Sequence of chain 1.A:
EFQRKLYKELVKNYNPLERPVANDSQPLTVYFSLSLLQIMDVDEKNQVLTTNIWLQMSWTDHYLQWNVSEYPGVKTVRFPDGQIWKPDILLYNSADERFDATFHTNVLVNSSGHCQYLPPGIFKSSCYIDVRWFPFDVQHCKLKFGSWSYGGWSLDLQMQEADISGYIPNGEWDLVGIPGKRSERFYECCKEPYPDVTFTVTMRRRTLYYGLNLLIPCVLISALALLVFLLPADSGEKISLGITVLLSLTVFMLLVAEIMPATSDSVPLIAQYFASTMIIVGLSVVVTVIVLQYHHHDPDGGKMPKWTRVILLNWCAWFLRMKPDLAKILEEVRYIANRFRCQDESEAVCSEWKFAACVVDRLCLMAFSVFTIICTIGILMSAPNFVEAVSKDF

A protein and the small-molecule ligand that binds it are described below.
Small molecule (SMILES): CC(=O)N[C@H]1[C@H](O[C@H]2[C@H](O)[C@@H](NC(C)=O)CO[C@@H]2CO)O[C@H](CO)[C@@H](O[C@@H]2O[C@H](CO)[C@@H](O)[C@H](O)[C@@H]2O)[C@@H]1O

Binding-site contacts:
Ligand atom C7 contacts residue HIS114 of chain 1.A at 4.1 Å.
Ligand atom O5 contacts residue HIS114 of chain 1.A at 3.4 Å.
Ligand atom C5 contacts residue ASN110 of chain 1.A at 3.6 Å.
Ligand atom C1 contacts residue HIS114 of chain 1.A at 3.5 Å.
Ligand atom C1 contacts residue SER112 of chain 1.A at 3.3 Å.
Ligand atom C8 contacts residue HIS114 of chain 1.A at 4.0 Å.
Ligand atom N2 contacts residue ASN110 of chain 1.A at 2.9 Å (h-bond).
Ligand atom O5 contacts residue ASN110 of chain 1.A at 2.3 Å (h-bond).
Ligand atom O7 contacts residue SER112 of chain 1.A at 4.2 Å.
Ligand atom C3 contacts residue HIS114 of chain 1.A at 4.2 Å.
Ligand atom C8 contacts residue ASN110 of chain 1.A at 3.6 Å.
Ligand atom O7 contacts residue HIS114 of chain 1.A at 4.0 Å.
Ligand atom C1 contacts residue ASN110 of chain 1.A at 1.4 Å.
Ligand atom C2 contacts residue ASN110 of chain 1.A at 2.4 Å.
Ligand atom N2 contacts residue SER112 of chain 1.A at 2.9 Å (h-bond).
Ligand atom C7 contacts residue ASN110 of chain 1.A at 3.5 Å.
Ligand atom O5 contacts residue SER112 of chain 1.A at 4.4 Å.
Ligand atom C2 contacts residue HIS114 of chain 1.A at 4.3 Å.
Ligand atom C4 contacts residue HIS114 of chain 1.A at 4.4 Å.
Ligand atom C2 contacts residue SER112 of chain 1.A at 3.5 Å.
Ligand atom O7 contacts residue ASN110 of chain 1.A at 4.5 Å.
Ligand atom C7 contacts residue SER112 of chain 1.A at 3.9 Å.
Ligand atom O7 contacts residue SER111 of chain 1.A at 3.4 Å (h-bond).
Ligand atom C3 contacts residue ASN110 of chain 1.A at 3.8 Å.
Ligand atom C4 contacts residue ASN110 of chain 1.A at 4.2 Å.
Ligand atom C6 contacts residue HIS114 of chain 1.A at 3.7 Å.
Ligand atom O4 contacts residue HIS114 of chain 1.A at 4.2 Å.
Ligand atom C3 contacts residue SER112 of chain 1.A at 3.9 Å.
Ligand atom C7 contacts residue SER111 of chain 1.A at 4.2 Å.
Ligand atom C5 contacts residue HIS114 of chain 1.A at 3.3 Å.